A small-molecule ligand and the protein it binds are described below.
Small molecule (SMILES): O=c1[nH]c(=O)c2[nH]c(=O)[nH]c2[nH]1

Sequence of chain 4.A:
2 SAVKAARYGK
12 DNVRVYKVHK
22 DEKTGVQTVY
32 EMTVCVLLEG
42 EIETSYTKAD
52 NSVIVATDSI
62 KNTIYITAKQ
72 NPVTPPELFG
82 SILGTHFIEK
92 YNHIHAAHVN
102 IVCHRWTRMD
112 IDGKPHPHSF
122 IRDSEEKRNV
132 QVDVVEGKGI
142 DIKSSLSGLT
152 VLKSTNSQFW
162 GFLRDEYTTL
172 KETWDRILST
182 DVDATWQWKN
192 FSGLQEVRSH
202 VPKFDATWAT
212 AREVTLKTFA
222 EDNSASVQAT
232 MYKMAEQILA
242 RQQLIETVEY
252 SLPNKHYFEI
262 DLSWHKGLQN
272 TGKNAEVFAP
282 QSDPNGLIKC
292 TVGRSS

Sequence of chain 2.A:
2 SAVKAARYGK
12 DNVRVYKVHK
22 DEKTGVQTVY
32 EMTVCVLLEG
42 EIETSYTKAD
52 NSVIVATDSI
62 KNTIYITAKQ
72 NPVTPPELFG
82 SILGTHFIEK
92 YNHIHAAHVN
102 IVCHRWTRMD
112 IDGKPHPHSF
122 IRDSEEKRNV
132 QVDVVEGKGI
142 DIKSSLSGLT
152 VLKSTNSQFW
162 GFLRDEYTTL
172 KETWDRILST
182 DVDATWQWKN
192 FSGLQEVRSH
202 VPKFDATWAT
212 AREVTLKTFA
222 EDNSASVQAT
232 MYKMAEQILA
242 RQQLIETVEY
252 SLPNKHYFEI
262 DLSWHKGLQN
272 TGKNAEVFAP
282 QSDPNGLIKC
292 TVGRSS

Binding-site contacts:
Ligand atom O11 contacts residue IUP1 of chain 4.B at 0.1 Å (h-bond).
Ligand atom C4 contacts residue PHE160 of chain 4.A at 3.3 Å (hydrophobic).
Ligand atom O11 contacts residue SER227 of chain 4.A at 3.4 Å.
Ligand atom N3 contacts residue ASN255 of chain 4.A at 3.3 Å (h-bond).
Ligand atom N9 contacts residue PHE160 of chain 4.A at 3.5 Å.
Ligand atom O13 contacts residue ILE55 of chain 2.A at 3.5 Å.
Ligand atom C8 contacts residue OXY1 of chain 4.D at 3.5 Å.
Ligand atom O13 contacts residue GLN229 of chain 4.A at 2.9 Å (h-bond).
Ligand atom C4 contacts residue IUP1 of chain 4.B at 0.3 Å.
Ligand atom C4 contacts residue OXY1 of chain 4.D at 3.3 Å.
Ligand atom N3 contacts residue OXY1 of chain 4.D at 3.6 Å.
Ligand atom N1 contacts residue GLN229 of chain 4.A at 3.0 Å (h-bond).
Ligand atom C6 contacts residue IUP1 of chain 4.B at 0.1 Å.
Ligand atom O13 contacts residue IUP1 of chain 4.B at 0.1 Å (h-bond).
Ligand atom O24 contacts residue THR58 of chain 2.A at 3.2 Å (h-bond).
Ligand atom C5 contacts residue IUP1 of chain 4.B at 0.6 Å.
Ligand atom C5 contacts residue PHE160 of chain 4.A at 3.3 Å (hydrophobic).
Ligand atom C8 contacts residue THR58 of chain 2.A at 3.2 Å.
Ligand atom N7 contacts residue THR58 of chain 2.A at 2.8 Å (h-bond).
Ligand atom N1 contacts residue IUP1 of chain 4.B at 0.1 Å (h-bond).
Ligand atom N9 contacts residue IUP1 of chain 4.B at 0.1 Å (h-bond).
Ligand atom O24 contacts residue LEU171 of chain 4.A at 3.4 Å.
Ligand atom C6 contacts residue PHE160 of chain 4.A at 3.4 Å (hydrophobic).
Ligand atom O11 contacts residue ARG177 of chain 4.A at 2.9 Å (salt-bridge).
Ligand atom O24 contacts residue ALA57 of chain 2.A at 3.6 Å.
Ligand atom N9 contacts residue OXY1 of chain 4.D at 3.4 Å (h-bond).
Ligand atom O11 contacts residue VAL228 of chain 4.A at 2.9 Å (h-bond).
Ligand atom N3 contacts residue ARG177 of chain 4.A at 3.0 Å (salt-bridge).
Ligand atom C8 contacts residue IUP1 of chain 4.B at 0.1 Å.
Ligand atom C2 contacts residue IUP1 of chain 4.B at 0.1 Å.
Ligand atom N7 contacts residue ALA57 of chain 2.A at 3.5 Å.
Ligand atom O24 contacts residue IUP1 of chain 4.B at 0.1 Å (h-bond).
Ligand atom N3 contacts residue IUP1 of chain 4.B at 0.1 Å (h-bond).
Ligand atom N7 contacts residue PHE160 of chain 4.A at 3.6 Å.
Ligand atom C2 contacts residue ARG177 of chain 4.A at 3.5 Å.
Ligand atom N1 contacts residue PHE160 of chain 4.A at 3.6 Å.
Ligand atom O24 contacts residue ASP59 of chain 2.A at 2.9 Å (salt-bridge).
Ligand atom C6 contacts residue OXY1 of chain 4.D at 3.5 Å.
Ligand atom N7 contacts residue IUP1 of chain 4.B at 0.4 Å (h-bond).
Ligand atom C5 contacts residue OXY1 of chain 4.D at 3.3 Å.